Sequence of chain 1.A:
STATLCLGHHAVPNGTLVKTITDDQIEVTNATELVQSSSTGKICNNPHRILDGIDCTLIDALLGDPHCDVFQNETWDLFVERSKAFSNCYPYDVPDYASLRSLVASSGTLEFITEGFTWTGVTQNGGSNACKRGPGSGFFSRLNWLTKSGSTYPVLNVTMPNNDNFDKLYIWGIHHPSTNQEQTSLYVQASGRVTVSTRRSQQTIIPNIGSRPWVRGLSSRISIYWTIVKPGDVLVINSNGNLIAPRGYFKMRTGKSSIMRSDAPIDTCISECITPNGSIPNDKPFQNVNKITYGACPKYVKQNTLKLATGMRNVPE

A small-molecule ligand and the protein it binds are described below.
Small molecule (SMILES): CC(=O)N[C@@H]1[C@@H](O)[C@H](O)[C@@H](CO)O[C@H]1O

Binding-site contacts:
Ligand atom O7 contacts residue ASN81 of chain 1.A at 2.8 Å (h-bond).
Ligand atom C2 contacts residue ASN81 of chain 1.A at 2.5 Å.
Ligand atom C3 contacts residue ASN81 of chain 1.A at 3.8 Å.
Ligand atom C3 contacts residue PHE120 of chain 1.A at 4.4 Å (hydrophobic).
Ligand atom C1 contacts residue ASN81 of chain 1.A at 1.5 Å.
Ligand atom C8 contacts residue ASN81 of chain 1.A at 4.3 Å.
Ligand atom C4 contacts residue ASN81 of chain 1.A at 4.3 Å.
Ligand atom C6 contacts residue ILE121 of chain 1.A at 3.6 Å (hydrophobic).
Ligand atom C5 contacts residue ILE121 of chain 1.A at 3.6 Å (hydrophobic).
Ligand atom O4 contacts residue ILE121 of chain 1.A at 4.2 Å.
Ligand atom N2 contacts residue ASN81 of chain 1.A at 3.0 Å (h-bond).
Ligand atom C6 contacts residue GLU119 of chain 1.A at 3.9 Å.
Ligand atom O5 contacts residue GLU119 of chain 1.A at 4.5 Å.
Ligand atom C7 contacts residue ASN81 of chain 1.A at 3.1 Å.
Ligand atom C5 contacts residue PHE120 of chain 1.A at 3.9 Å (hydrophobic).
Ligand atom C8 contacts residue GLN80 of chain 1.A at 4.0 Å.
Ligand atom O6 contacts residue GLU119 of chain 1.A at 3.5 Å (salt-bridge).
Ligand atom O5 contacts residue PHE120 of chain 1.A at 4.2 Å.
Ligand atom C1 contacts residue PHE120 of chain 1.A at 3.9 Å (hydrophobic).
Ligand atom O5 contacts residue ASN81 of chain 1.A at 2.4 Å (h-bond).
Ligand atom C5 contacts residue ASN81 of chain 1.A at 3.7 Å.